Binding-site contacts:
Ligand atom C4 contacts residue ASN153 of chain 59.E at 4.2 Å.
Ligand atom C3 contacts residue HIS149 of chain 59.E at 4.5 Å.
Ligand atom O6 contacts residue HIS149 of chain 59.E at 3.0 Å (h-bond).
Ligand atom O6 contacts residue ASN153 of chain 59.E at 4.5 Å.
Ligand atom C1 contacts residue THR155 of chain 59.E at 4.0 Å.
Ligand atom C2 contacts residue HIS149 of chain 59.E at 3.7 Å.
Ligand atom O5 contacts residue HIS158 of chain 59.E at 3.1 Å (h-bond).
Ligand atom O5 contacts residue ASN153 of chain 59.E at 2.3 Å (h-bond).
Ligand atom C8 contacts residue GLY102 of chain 59.C at 3.3 Å.
Ligand atom C1 contacts residue HIS149 of chain 59.E at 3.6 Å.
Ligand atom O3 contacts residue HIS149 of chain 59.E at 4.2 Å.
Ligand atom C2 contacts residue ASN153 of chain 59.E at 2.4 Å.
Ligand atom O7 contacts residue ASN153 of chain 59.E at 3.3 Å (h-bond).
Ligand atom N2 contacts residue ASN153 of chain 59.E at 2.9 Å (h-bond).
Ligand atom C5 contacts residue HIS158 of chain 59.E at 4.2 Å.
Ligand atom C5 contacts residue HIS149 of chain 59.E at 4.4 Å.
Ligand atom C6 contacts residue HIS158 of chain 59.E at 4.0 Å.
Ligand atom C1 contacts residue HIS158 of chain 59.E at 3.9 Å.
Ligand atom C1 contacts residue ASN153 of chain 59.E at 1.4 Å.
Ligand atom C5 contacts residue ASN153 of chain 59.E at 3.6 Å.
Ligand atom O6 contacts residue HIS158 of chain 59.E at 2.8 Å (h-bond).
Ligand atom C3 contacts residue ASN153 of chain 59.E at 3.8 Å.
Ligand atom O7 contacts residue HIS149 of chain 59.E at 3.6 Å.
Ligand atom O5 contacts residue THR155 of chain 59.E at 4.3 Å.
Ligand atom C6 contacts residue HIS149 of chain 59.E at 4.2 Å.
Ligand atom C4 contacts residue HIS149 of chain 59.E at 4.4 Å.
Ligand atom C8 contacts residue ASN153 of chain 59.E at 4.0 Å.
Ligand atom C7 contacts residue ASN153 of chain 59.E at 3.3 Å.
Ligand atom O6 contacts residue GLY156 of chain 59.E at 4.5 Å.
Ligand atom C7 contacts residue HIS149 of chain 59.E at 4.5 Å.
Ligand atom O5 contacts residue HIS149 of chain 59.E at 3.5 Å (h-bond).

Sequence of chain 59.C:
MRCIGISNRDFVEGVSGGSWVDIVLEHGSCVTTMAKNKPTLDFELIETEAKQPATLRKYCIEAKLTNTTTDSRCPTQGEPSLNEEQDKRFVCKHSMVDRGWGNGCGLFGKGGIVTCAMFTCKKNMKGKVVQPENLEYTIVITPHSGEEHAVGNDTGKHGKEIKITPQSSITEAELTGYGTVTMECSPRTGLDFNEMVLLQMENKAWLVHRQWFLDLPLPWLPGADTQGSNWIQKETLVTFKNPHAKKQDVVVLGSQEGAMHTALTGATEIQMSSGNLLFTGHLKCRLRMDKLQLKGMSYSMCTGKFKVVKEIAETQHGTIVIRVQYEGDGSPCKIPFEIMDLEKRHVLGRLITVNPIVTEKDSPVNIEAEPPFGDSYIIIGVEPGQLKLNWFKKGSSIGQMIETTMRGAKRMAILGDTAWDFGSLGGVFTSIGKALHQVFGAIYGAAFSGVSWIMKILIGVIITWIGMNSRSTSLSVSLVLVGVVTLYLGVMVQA

Sequence of chain 59.E:
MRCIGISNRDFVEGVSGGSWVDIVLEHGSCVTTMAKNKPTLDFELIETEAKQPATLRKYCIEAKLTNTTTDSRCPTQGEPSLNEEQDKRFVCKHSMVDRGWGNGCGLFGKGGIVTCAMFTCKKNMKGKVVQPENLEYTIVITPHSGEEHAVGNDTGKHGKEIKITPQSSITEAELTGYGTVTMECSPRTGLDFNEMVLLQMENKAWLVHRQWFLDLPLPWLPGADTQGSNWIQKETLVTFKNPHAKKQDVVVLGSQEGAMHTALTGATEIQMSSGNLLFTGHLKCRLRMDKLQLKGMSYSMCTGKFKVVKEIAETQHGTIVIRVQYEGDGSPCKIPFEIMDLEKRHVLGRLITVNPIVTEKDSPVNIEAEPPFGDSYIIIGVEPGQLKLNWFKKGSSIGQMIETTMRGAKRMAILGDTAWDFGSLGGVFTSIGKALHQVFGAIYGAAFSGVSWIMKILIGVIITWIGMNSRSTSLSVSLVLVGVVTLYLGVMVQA

A protein and the small-molecule ligand that binds it are described below.
Small molecule (SMILES): CC(=O)N[C@H]1[C@H](O[C@H]2[C@H](O)[C@@H](NC(C)=O)CO[C@@H]2CO)O[C@H](CO)[C@@H](O)[C@@H]1O